Binding-site contacts:
Ligand atom N2 contacts residue SER255 of chain 1.Y at 4.1 Å.
Ligand atom C4 contacts residue SER255 of chain 1.Y at 3.9 Å.
Ligand atom C5 contacts residue SER255 of chain 1.Y at 4.4 Å.
Ligand atom C7 contacts residue SER255 of chain 1.Y at 4.0 Å.
Ligand atom C1 contacts residue ASN253 of chain 1.Y at 1.4 Å.
Ligand atom O7 contacts residue PRO277 of chain 1.Y at 4.2 Å.
Ligand atom C2 contacts residue SER255 of chain 1.Y at 3.3 Å.
Ligand atom C2 contacts residue ASN253 of chain 1.Y at 2.5 Å.
Ligand atom C8 contacts residue SER255 of chain 1.Y at 3.0 Å.
Ligand atom O3 contacts residue SER255 of chain 1.Y at 3.9 Å.
Ligand atom C3 contacts residue ASN253 of chain 1.Y at 3.8 Å.
Ligand atom C6 contacts residue SER230 of chain 1.Y at 4.5 Å.
Ligand atom N2 contacts residue ASN253 of chain 1.Y at 2.9 Å (h-bond).
Ligand atom O6 contacts residue SER255 of chain 1.Y at 3.9 Å.
Ligand atom C5 contacts residue ASN253 of chain 1.Y at 3.7 Å.
Ligand atom C1 contacts residue SER255 of chain 1.Y at 4.1 Å.
Ligand atom C7 contacts residue ASN253 of chain 1.Y at 3.8 Å.
Ligand atom C4 contacts residue ASN253 of chain 1.Y at 4.2 Å.
Ligand atom O6 contacts residue SER230 of chain 1.Y at 3.7 Å.
Ligand atom O6 contacts residue ASN253 of chain 1.Y at 4.3 Å.
Ligand atom C3 contacts residue SER255 of chain 1.Y at 4.0 Å.
Ligand atom C8 contacts residue ASN253 of chain 1.Y at 3.8 Å.
Ligand atom O5 contacts residue SER255 of chain 1.Y at 4.1 Å.
Ligand atom O5 contacts residue ASN253 of chain 1.Y at 2.4 Å (h-bond).

A small-molecule ligand and the protein it binds are described below.
Small molecule (SMILES): CC(=O)N[C@@H]1[C@@H](O)[C@H](O)[C@@H](CO)O[C@H]1O

Sequence of chain 1.Y:
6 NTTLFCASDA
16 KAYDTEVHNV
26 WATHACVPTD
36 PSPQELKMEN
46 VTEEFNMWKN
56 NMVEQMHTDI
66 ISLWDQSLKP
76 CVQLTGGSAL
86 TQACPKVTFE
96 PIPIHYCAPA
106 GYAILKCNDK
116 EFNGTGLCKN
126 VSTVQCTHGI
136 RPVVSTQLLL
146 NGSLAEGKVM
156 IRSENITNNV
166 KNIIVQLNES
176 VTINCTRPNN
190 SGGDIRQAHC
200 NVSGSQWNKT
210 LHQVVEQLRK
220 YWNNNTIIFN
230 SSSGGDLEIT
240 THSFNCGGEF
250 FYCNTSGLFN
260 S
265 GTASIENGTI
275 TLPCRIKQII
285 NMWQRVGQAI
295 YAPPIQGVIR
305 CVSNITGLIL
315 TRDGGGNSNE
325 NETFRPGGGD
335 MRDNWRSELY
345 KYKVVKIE